This protein binds this small molecule.
Small molecule (SMILES): CC/C=C\C[C@@H]1O[C@H]1C/C=C\CCCCCCCC(=O)O

Sequence of chain 1.A:
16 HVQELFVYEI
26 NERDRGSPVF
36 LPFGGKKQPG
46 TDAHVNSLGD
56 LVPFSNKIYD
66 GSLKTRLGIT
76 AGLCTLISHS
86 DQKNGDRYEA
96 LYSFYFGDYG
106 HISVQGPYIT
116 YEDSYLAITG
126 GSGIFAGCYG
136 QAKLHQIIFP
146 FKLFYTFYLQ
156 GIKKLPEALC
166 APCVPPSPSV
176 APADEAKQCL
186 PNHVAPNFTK

Binding-site contacts:
Ligand atom CAI contacts residue 10Y1 of chain 1.N at 0.3 Å.
Ligand atom CAF contacts residue 10Y1 of chain 1.N at 0.3 Å.
Ligand atom CAO contacts residue 10Y1 of chain 1.N at 0.3 Å.
Ligand atom OAR contacts residue ASN61 of chain 1.A at 3.5 Å (h-bond).
Ligand atom CAK contacts residue PHE144 of chain 1.A at 3.7 Å (hydrophobic).
Ligand atom CAK contacts residue 10Y1 of chain 1.N at 0.0 Å.
Ligand atom CAP contacts residue VAL57 of chain 1.A at 3.7 Å (hydrophobic).
Ligand atom CAA contacts residue CYS79 of chain 1.A at 3.7 Å (hydrophobic).
Ligand atom CAT contacts residue PHE59 of chain 1.A at 3.5 Å (hydrophobic).
Ligand atom CAD contacts residue 10Y1 of chain 1.N at 0.3 Å.
Ligand atom CAS contacts residue 10Y1 of chain 1.N at 0.2 Å.
Ligand atom CAD contacts residue TYR150 of chain 1.A at 3.4 Å (hydrophobic).
Ligand atom CAG contacts residue 10Y1 of chain 1.N at 0.5 Å.
Ligand atom CAF contacts residue GLU24 of chain 1.A at 3.0 Å.
Ligand atom CAA contacts residue TYR97 of chain 1.A at 3.5 Å (hydrophobic).
Ligand atom CAQ contacts residue 10Y1 of chain 1.N at 0.2 Å.
Ligand atom OAR contacts residue PHE59 of chain 1.A at 3.6 Å.
Ligand atom CAL contacts residue PRO145 of chain 1.A at 3.7 Å (hydrophobic).
Ligand atom CAE contacts residue TYR93 of chain 1.A at 3.5 Å (hydrophobic).
Ligand atom CAI contacts residue TYR93 of chain 1.A at 3.5 Å (hydrophobic).
Ligand atom OAC contacts residue PRO33 of chain 1.A at 2.9 Å (h-bond).
Ligand atom CAP contacts residue 10Y1 of chain 1.N at 1.3 Å.
Ligand atom OAC contacts residue 10Y1 of chain 1.N at 0.6 Å (h-bond).
Ligand atom CAF contacts residue ASN61 of chain 1.A at 3.6 Å.
Ligand atom CAE contacts residue 10Y1 of chain 1.N at 0.3 Å.
Ligand atom CAD contacts residue GLU24 of chain 1.A at 3.4 Å.
Ligand atom CAA contacts residue 10Y1 of chain 1.N at 0.0 Å.
Ligand atom CAJ contacts residue TYR93 of chain 1.A at 3.6 Å (hydrophobic).
Ligand atom CAN contacts residue 10Y1 of chain 1.N at 0.1 Å.
Ligand atom CAU contacts residue 10Y1 of chain 1.N at 0.8 Å.
Ligand atom CAO contacts residue ASN61 of chain 1.A at 3.8 Å.
Ligand atom CAD contacts residue PHE59 of chain 1.A at 3.7 Å (hydrophobic).
Ligand atom CAL contacts residue 10Y1 of chain 1.N at 0.5 Å.
Ligand atom CAM contacts residue 10Y1 of chain 1.N at 0.1 Å.
Ligand atom CAT contacts residue 10Y1 of chain 1.N at 0.5 Å.
Ligand atom OAR contacts residue 10Y1 of chain 1.N at 0.4 Å (h-bond).
Ligand atom CAH contacts residue 10Y1 of chain 1.N at 0.3 Å.
Ligand atom CAJ contacts residue 10Y1 of chain 1.N at 0.4 Å.
Ligand atom CAF contacts residue PHE59 of chain 1.A at 3.6 Å (hydrophobic).
Ligand atom OAB contacts residue 10Y1 of chain 1.N at 0.5 Å (h-bond).